Sequence of chain 1.A:
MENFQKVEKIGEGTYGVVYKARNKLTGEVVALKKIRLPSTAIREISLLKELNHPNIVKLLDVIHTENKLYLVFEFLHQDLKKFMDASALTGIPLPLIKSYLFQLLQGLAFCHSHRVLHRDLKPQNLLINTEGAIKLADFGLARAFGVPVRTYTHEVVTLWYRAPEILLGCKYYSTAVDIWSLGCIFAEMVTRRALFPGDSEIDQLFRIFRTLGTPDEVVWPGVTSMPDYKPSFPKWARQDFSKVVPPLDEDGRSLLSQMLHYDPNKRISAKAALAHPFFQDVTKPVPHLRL

Binding-site contacts:
Ligand atom C15 contacts residue LYS90 of chain 1.A at 3.5 Å.
Ligand atom C15 contacts residue ASP87 of chain 1.A at 3.6 Å.
Ligand atom N2 contacts residue GLU82 of chain 1.A at 3.8 Å.
Ligand atom C16 contacts residue HIS85 of chain 1.A at 3.8 Å.
Ligand atom C9 contacts residue LEU135 of chain 1.A at 3.5 Å (hydrophobic).
Ligand atom C11 contacts residue ILE11 of chain 1.A at 3.9 Å (hydrophobic).
Ligand atom C4 contacts residue PHE81 of chain 1.A at 3.7 Å (hydrophobic).
Ligand atom N3 contacts residue LEU84 of chain 1.A at 2.9 Å (h-bond).
Ligand atom C6 contacts residue ALA32 of chain 1.A at 3.9 Å (hydrophobic).
Ligand atom N3 contacts residue ILE11 of chain 1.A at 3.8 Å.
Ligand atom C2 contacts residue VAL19 of chain 1.A at 4.0 Å (hydrophobic).
Ligand atom C9 contacts residue LEU84 of chain 1.A at 3.8 Å (hydrophobic).
Ligand atom C14 contacts residue ILE11 of chain 1.A at 3.4 Å (hydrophobic).
Ligand atom CL contacts residue HIS85 of chain 1.A at 3.4 Å.
Ligand atom C10 contacts residue LEU135 of chain 1.A at 3.8 Å (hydrophobic).
Ligand atom C8 contacts residue ALA32 of chain 1.A at 3.5 Å (hydrophobic).
Ligand atom C8 contacts residue GLU82 of chain 1.A at 3.2 Å.
Ligand atom C8 contacts residue LEU84 of chain 1.A at 3.8 Å (hydrophobic).
Ligand atom C2 contacts residue GLN132 of chain 1.A at 3.8 Å.
Ligand atom C12 contacts residue ILE11 of chain 1.A at 3.9 Å (hydrophobic).
Ligand atom C11 contacts residue LEU135 of chain 1.A at 3.6 Å (hydrophobic).
Ligand atom C9 contacts residue ILE11 of chain 1.A at 3.8 Å (hydrophobic).
Ligand atom C17 contacts residue HIS85 of chain 1.A at 3.8 Å.
Ligand atom N3 contacts residue LEU135 of chain 1.A at 3.7 Å.
Ligand atom C10 contacts residue LEU84 of chain 1.A at 3.5 Å (hydrophobic).
Ligand atom N1 contacts residue VAL19 of chain 1.A at 3.8 Å.
Ligand atom C10 contacts residue ILE11 of chain 1.A at 3.7 Å (hydrophobic).
Ligand atom C17 contacts residue PHE83 of chain 1.A at 3.7 Å (hydrophobic).
Ligand atom N2 contacts residue LEU135 of chain 1.A at 4.0 Å.
Ligand atom C17 contacts residue LEU84 of chain 1.A at 3.3 Å (hydrophobic).
Ligand atom N2 contacts residue LEU84 of chain 1.A at 3.0 Å (h-bond).
Ligand atom N3 contacts residue PHE83 of chain 1.A at 3.6 Å.
Ligand atom S contacts residue GLN132 of chain 1.A at 3.7 Å.
Ligand atom N2 contacts residue ALA32 of chain 1.A at 3.9 Å.
Ligand atom N2 contacts residue PHE83 of chain 1.A at 3.8 Å.
Ligand atom C1 contacts residue GLN132 of chain 1.A at 3.5 Å.
Ligand atom C3 contacts residue VAL19 of chain 1.A at 4.0 Å (hydrophobic).
Ligand atom N5 contacts residue ILE11 of chain 1.A at 3.6 Å.
Ligand atom N5 contacts residue LEU135 of chain 1.A at 3.5 Å.
Ligand atom C7 contacts residue ALA32 of chain 1.A at 3.5 Å (hydrophobic).

This protein binds this small molecule.
Small molecule (SMILES): Cc1nc(C)c(-c2ccnc(Nc3ccc(N(C)C)c(Cl)c3)n2)s1